This protein binds this small molecule.
Small molecule (SMILES): CC[C@H](C)[C@H](NC(=O)[C@H](CO)NC(=O)[C@@H](N)CCCNC(N)=[NH2+])C(=O)N[C@@H](C)C(=O)NCC(=O)N[C@@H](C)C(=O)N[C@@H](C)C(=O)N[C@@H](C)C=O

Binding-site contacts:
Ligand atom CA contacts residue ASP197 of chain 1.A at 3.8 Å.
Ligand atom C contacts residue ALA152 of chain 1.A at 4.0 Å (hydrophobic).
Ligand atom CG2 contacts residue TRP140 of chain 1.A at 3.2 Å (hydrophobic).
Ligand atom O contacts residue VAL151 of chain 1.A at 3.2 Å.
Ligand atom O contacts residue SER215 of chain 1.A at 2.9 Å (h-bond).
Ligand atom O contacts residue TRP150 of chain 1.A at 3.6 Å.
Ligand atom N contacts residue SER215 of chain 1.A at 3.8 Å.
Ligand atom O contacts residue ALA152 of chain 1.A at 3.6 Å (h-bond).
Ligand atom O contacts residue SER215 of chain 1.A at 3.4 Å.
Ligand atom C contacts residue ASP197 of chain 1.A at 3.9 Å.
Ligand atom NH1 contacts residue HIS154 of chain 1.A at 3.1 Å.
Ligand atom CB contacts residue ASP196 of chain 1.A at 3.6 Å.
Ligand atom CB contacts residue TRP150 of chain 1.A at 3.6 Å (hydrophobic).
Ligand atom C contacts residue ARG201 of chain 1.A at 3.9 Å.
Ligand atom CG2 contacts residue ASP197 of chain 1.A at 3.8 Å.
Ligand atom O contacts residue ALA152 of chain 1.A at 3.1 Å (h-bond).
Ligand atom C contacts residue PHE199 of chain 1.A at 4.0 Å (hydrophobic).
Ligand atom C contacts residue VAL151 of chain 1.A at 3.9 Å (hydrophobic).
Ligand atom CA contacts residue ARG201 of chain 1.A at 4.0 Å.
Ligand atom CB contacts residue PHE199 of chain 1.A at 3.6 Å (hydrophobic).
Ligand atom NH1 contacts residue TRP140 of chain 1.A at 3.7 Å.
Ligand atom C contacts residue SER215 of chain 1.A at 4.0 Å.
Ligand atom O contacts residue TRP140 of chain 1.A at 3.5 Å.
Ligand atom CA contacts residue TRP150 of chain 1.A at 4.0 Å (hydrophobic).
Ligand atom N contacts residue ASP196 of chain 1.A at 3.9 Å.
Ligand atom N contacts residue ASP197 of chain 1.A at 3.1 Å (salt-bridge).
Ligand atom C contacts residue TRP150 of chain 1.A at 4.0 Å (hydrophobic).
Ligand atom O contacts residue PHE199 of chain 1.A at 3.3 Å.
Ligand atom C contacts residue ASP197 of chain 1.A at 4.0 Å.
Ligand atom O contacts residue ASP196 of chain 1.A at 3.5 Å.
Ligand atom CA contacts residue TRP150 of chain 1.A at 3.7 Å (hydrophobic).
Ligand atom CB contacts residue TRP150 of chain 1.A at 3.6 Å (hydrophobic).
Ligand atom C contacts residue SER215 of chain 1.A at 3.9 Å.
Ligand atom O contacts residue ARG201 of chain 1.A at 3.5 Å (salt-bridge).
Ligand atom O contacts residue ASP197 of chain 1.A at 3.9 Å.
Ligand atom O contacts residue ASP197 of chain 1.A at 3.3 Å (salt-bridge).
Ligand atom CA contacts residue ASP197 of chain 1.A at 3.9 Å.
Ligand atom N contacts residue TRP150 of chain 1.A at 3.0 Å (h-bond).
Ligand atom CA contacts residue SER215 of chain 1.A at 3.0 Å.
Ligand atom CB contacts residue ASP197 of chain 1.A at 3.9 Å.

Sequence of chain 1.A:
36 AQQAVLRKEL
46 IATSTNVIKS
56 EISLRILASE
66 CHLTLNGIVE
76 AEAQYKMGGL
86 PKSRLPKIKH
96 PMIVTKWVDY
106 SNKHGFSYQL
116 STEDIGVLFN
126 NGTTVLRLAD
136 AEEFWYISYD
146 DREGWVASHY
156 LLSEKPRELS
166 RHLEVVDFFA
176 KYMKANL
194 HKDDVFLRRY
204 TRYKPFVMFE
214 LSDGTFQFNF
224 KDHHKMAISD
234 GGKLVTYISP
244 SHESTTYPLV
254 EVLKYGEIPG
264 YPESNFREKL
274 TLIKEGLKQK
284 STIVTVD